Binding-site contacts:
Ligand atom CE2 contacts residue THR76 of chain 1.A at 3.9 Å.
Ligand atom CE1 contacts residue GLN195 of chain 1.A at 3.5 Å.
Ligand atom CD2 contacts residue TYR175 of chain 1.A at 3.4 Å (hydrophobic).
Ligand atom CD1 contacts residue GLN179 of chain 1.A at 3.4 Å.
Ligand atom OH contacts residue ASP182 of chain 1.A at 2.7 Å (salt-bridge).
Ligand atom CB contacts residue GLY39 of chain 1.A at 3.4 Å.
Ligand atom CD1 contacts residue GLY39 of chain 1.A at 3.4 Å.
Ligand atom CB contacts residue PHE40 of chain 1.A at 4.0 Å (hydrophobic).
Ligand atom CB contacts residue ASP41 of chain 1.A at 4.0 Å.
Ligand atom N contacts residue TYR175 of chain 1.A at 2.9 Å (h-bond).
Ligand atom CE2 contacts residue ASN126 of chain 1.A at 4.0 Å.
Ligand atom CE1 contacts residue GLY39 of chain 1.A at 3.6 Å.
Ligand atom CD2 contacts residue ASP41 of chain 1.A at 3.5 Å.
Ligand atom CA contacts residue GLN179 of chain 1.A at 3.8 Å.
Ligand atom CG contacts residue TYR175 of chain 1.A at 3.8 Å (hydrophobic).
Ligand atom CA contacts residue TYR175 of chain 1.A at 3.8 Å (hydrophobic).
Ligand atom CE1 contacts residue GLN179 of chain 1.A at 3.3 Å.
Ligand atom CZ contacts residue GLN179 of chain 1.A at 3.5 Å.
Ligand atom CE2 contacts residue ASP182 of chain 1.A at 3.3 Å.
Ligand atom CD2 contacts residue THR76 of chain 1.A at 3.8 Å.
Ligand atom OXT contacts residue GLN201 of chain 1.A at 3.6 Å (h-bond).
Ligand atom CZ contacts residue GLY39 of chain 1.A at 4.1 Å.
Ligand atom N contacts residue ASP81 of chain 1.A at 2.8 Å (salt-bridge).
Ligand atom CZ contacts residue ASP182 of chain 1.A at 3.4 Å.
Ligand atom OH contacts residue TYR37 of chain 1.A at 2.8 Å (h-bond).
Ligand atom CA contacts residue ASP81 of chain 1.A at 3.9 Å.
Ligand atom CG contacts residue GLY39 of chain 1.A at 3.6 Å.
Ligand atom CE1 contacts residue TYR37 of chain 1.A at 3.8 Å (hydrophobic).
Ligand atom CA contacts residue GLN201 of chain 1.A at 3.3 Å.
Ligand atom CG contacts residue GLN179 of chain 1.A at 3.7 Å.
Ligand atom CD2 contacts residue GLN179 of chain 1.A at 4.0 Å.
Ligand atom N contacts residue GLN179 of chain 1.A at 2.7 Å (h-bond).
Ligand atom CZ contacts residue TYR37 of chain 1.A at 3.7 Å (hydrophobic).
Ligand atom CE2 contacts residue LEU71 of chain 1.A at 3.8 Å (hydrophobic).
Ligand atom C contacts residue GLN201 of chain 1.A at 3.6 Å.
Ligand atom OH contacts residue GLN179 of chain 1.A at 3.6 Å.
Ligand atom N contacts residue GLN201 of chain 1.A at 2.9 Å (h-bond).
Ligand atom C contacts residue ASP81 of chain 1.A at 3.9 Å.
Ligand atom CB contacts residue TYR175 of chain 1.A at 3.7 Å (hydrophobic).
Ligand atom OXT contacts residue ASP81 of chain 1.A at 3.1 Å (salt-bridge).

This protein binds this small molecule.
Small molecule (SMILES): N[C@@H](Cc1ccc(O)cc1)C(=O)O

Sequence of chain 1.A:
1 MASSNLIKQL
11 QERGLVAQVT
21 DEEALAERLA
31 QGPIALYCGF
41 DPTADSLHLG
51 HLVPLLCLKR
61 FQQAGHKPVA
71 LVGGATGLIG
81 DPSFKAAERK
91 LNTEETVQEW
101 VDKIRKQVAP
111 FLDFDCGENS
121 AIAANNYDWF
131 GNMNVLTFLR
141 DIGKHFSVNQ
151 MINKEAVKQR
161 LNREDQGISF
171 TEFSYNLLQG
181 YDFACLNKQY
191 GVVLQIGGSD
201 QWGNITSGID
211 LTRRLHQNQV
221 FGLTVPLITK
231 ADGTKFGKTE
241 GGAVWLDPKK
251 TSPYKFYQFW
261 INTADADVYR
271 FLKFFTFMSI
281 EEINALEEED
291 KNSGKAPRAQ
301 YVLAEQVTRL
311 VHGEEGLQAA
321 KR